Binding-site contacts:
Ligand atom BRA contacts residue SER17 of chain 1.C at 3.9 Å.
Ligand atom NAT contacts residue GLU21 of chain 1.C at 2.5 Å (salt-bridge).
Ligand atom CAR contacts residue SER17 of chain 1.C at 3.8 Å.
Ligand atom CAA contacts residue TRP24 of chain 1.C at 3.8 Å (hydrophobic).
Ligand atom O contacts residue TRP24 of chain 1.C at 3.9 Å.
Ligand atom CAF contacts residue TYR113 of chain 1.C at 3.6 Å (hydrophobic).
Ligand atom CAC contacts residue MET116 of chain 1.C at 3.7 Å (hydrophobic).
Ligand atom CAR contacts residue ILE342 of chain 1.C at 4.2 Å (hydrophobic).
Ligand atom BRA contacts residue GLY16 of chain 1.C at 3.9 Å.
Ligand atom CAK contacts residue TYR113 of chain 1.C at 3.9 Å (hydrophobic).
Ligand atom CAP contacts residue MET116 of chain 1.C at 3.5 Å (hydrophobic).
Ligand atom CAQ contacts residue ILE342 of chain 1.C at 4.1 Å (hydrophobic).
Ligand atom CAB contacts residue LEU20 of chain 1.C at 3.6 Å (hydrophobic).
Ligand atom C contacts residue MET116 of chain 1.C at 4.2 Å (hydrophobic).
Ligand atom BRA contacts residue LEU20 of chain 1.C at 3.8 Å.
Ligand atom CAI contacts residue TYR113 of chain 1.C at 3.0 Å (hydrophobic).
Ligand atom CAJ contacts residue TYR113 of chain 1.C at 3.6 Å (hydrophobic).
Ligand atom CAH contacts residue GLY16 of chain 1.C at 4.3 Å.
Ligand atom CAH contacts residue TYR113 of chain 1.C at 3.6 Å (hydrophobic).
Ligand atom CAW contacts residue GLU21 of chain 1.C at 3.7 Å.
Ligand atom CAF contacts residue MET116 of chain 1.C at 3.8 Å (hydrophobic).
Ligand atom CAI contacts residue LEU20 of chain 1.C at 3.7 Å (hydrophobic).
Ligand atom CAQ contacts residue GLY16 of chain 1.C at 4.3 Å.
Ligand atom CAA contacts residue LEU20 of chain 1.C at 3.4 Å (hydrophobic).
Ligand atom CAU contacts residue GLU21 of chain 1.C at 3.6 Å.
Ligand atom CAQ contacts residue SER17 of chain 1.C at 3.3 Å.
Ligand atom CAR contacts residue GLU21 of chain 1.C at 3.3 Å.
Ligand atom CA contacts residue TRP24 of chain 1.C at 3.8 Å (hydrophobic).
Ligand atom CAB contacts residue PHE117 of chain 1.C at 3.8 Å (hydrophobic).
Ligand atom CAQ contacts residue LEU20 of chain 1.C at 4.2 Å (hydrophobic).
Ligand atom CA contacts residue MET116 of chain 1.C at 3.9 Å (hydrophobic).
Ligand atom BRA contacts residue TYR113 of chain 1.C at 3.6 Å.
Ligand atom CAC contacts residue TYR113 of chain 1.C at 3.8 Å (hydrophobic).
Ligand atom CAD contacts residue LEU20 of chain 1.C at 3.2 Å (hydrophobic).
Ligand atom BRA contacts residue GLY52 of chain 1.C at 3.1 Å.
Ligand atom CAD contacts residue TRP24 of chain 1.C at 3.7 Å (hydrophobic).
Ligand atom CAH contacts residue LEU20 of chain 1.C at 3.9 Å (hydrophobic).
Ligand atom CAS contacts residue GLU21 of chain 1.C at 3.3 Å.
Ligand atom CAW contacts residue TRP24 of chain 1.C at 3.5 Å (hydrophobic).
Ligand atom CAU contacts residue TRP24 of chain 1.C at 4.2 Å (hydrophobic).

Sequence of chain 1.C:
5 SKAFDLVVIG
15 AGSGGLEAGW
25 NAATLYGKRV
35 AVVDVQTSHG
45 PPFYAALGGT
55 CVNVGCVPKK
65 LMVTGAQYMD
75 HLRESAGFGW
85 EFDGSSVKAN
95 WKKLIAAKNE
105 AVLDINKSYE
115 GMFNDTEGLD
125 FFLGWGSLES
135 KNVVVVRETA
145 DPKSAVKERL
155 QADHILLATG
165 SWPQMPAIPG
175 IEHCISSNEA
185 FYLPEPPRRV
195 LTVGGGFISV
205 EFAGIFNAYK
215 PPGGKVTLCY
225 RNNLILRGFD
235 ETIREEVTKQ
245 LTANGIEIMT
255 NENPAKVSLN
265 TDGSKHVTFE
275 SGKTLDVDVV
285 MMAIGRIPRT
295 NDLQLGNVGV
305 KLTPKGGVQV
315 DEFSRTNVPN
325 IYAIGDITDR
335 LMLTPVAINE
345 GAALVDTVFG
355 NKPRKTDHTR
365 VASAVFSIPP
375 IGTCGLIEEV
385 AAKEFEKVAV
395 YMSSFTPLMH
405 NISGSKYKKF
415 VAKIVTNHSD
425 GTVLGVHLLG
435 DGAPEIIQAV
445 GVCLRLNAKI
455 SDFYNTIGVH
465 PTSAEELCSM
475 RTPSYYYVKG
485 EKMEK

The small molecule below binds the protein below.
Small molecule (SMILES): COC(=O)CN1C(C)=Nc2ccc(Br)cc2[C@@H]1c1ccccc1